A small-molecule ligand and the protein it binds are described below.
Small molecule (SMILES): CC(=O)N[C@@H]1[C@@H](O)[C@H](O)[C@@H](CO)O[C@H]1O

Binding-site contacts:
Ligand atom C2 contacts residue ASN160 of chain 1.B at 2.5 Å.
Ligand atom C3 contacts residue ASN160 of chain 1.B at 3.8 Å.
Ligand atom N2 contacts residue ASN159 of chain 1.B at 3.4 Å (h-bond).
Ligand atom O5 contacts residue ASN160 of chain 1.B at 2.3 Å (h-bond).
Ligand atom C7 contacts residue ASN160 of chain 1.B at 3.0 Å.
Ligand atom C2 contacts residue ASN159 of chain 1.B at 3.9 Å.
Ligand atom C1 contacts residue ASN160 of chain 1.B at 1.4 Å.
Ligand atom O7 contacts residue ASN160 of chain 1.B at 3.2 Å (h-bond).
Ligand atom C7 contacts residue ASN159 of chain 1.B at 4.1 Å.
Ligand atom C8 contacts residue ASN160 of chain 1.B at 3.5 Å.
Ligand atom N2 contacts residue ASN160 of chain 1.B at 3.0 Å (h-bond).
Ligand atom C4 contacts residue ASN160 of chain 1.B at 4.2 Å.
Ligand atom C8 contacts residue ASN159 of chain 1.B at 3.6 Å.
Ligand atom C5 contacts residue ASN160 of chain 1.B at 3.6 Å.

Sequence of chain 1.B:
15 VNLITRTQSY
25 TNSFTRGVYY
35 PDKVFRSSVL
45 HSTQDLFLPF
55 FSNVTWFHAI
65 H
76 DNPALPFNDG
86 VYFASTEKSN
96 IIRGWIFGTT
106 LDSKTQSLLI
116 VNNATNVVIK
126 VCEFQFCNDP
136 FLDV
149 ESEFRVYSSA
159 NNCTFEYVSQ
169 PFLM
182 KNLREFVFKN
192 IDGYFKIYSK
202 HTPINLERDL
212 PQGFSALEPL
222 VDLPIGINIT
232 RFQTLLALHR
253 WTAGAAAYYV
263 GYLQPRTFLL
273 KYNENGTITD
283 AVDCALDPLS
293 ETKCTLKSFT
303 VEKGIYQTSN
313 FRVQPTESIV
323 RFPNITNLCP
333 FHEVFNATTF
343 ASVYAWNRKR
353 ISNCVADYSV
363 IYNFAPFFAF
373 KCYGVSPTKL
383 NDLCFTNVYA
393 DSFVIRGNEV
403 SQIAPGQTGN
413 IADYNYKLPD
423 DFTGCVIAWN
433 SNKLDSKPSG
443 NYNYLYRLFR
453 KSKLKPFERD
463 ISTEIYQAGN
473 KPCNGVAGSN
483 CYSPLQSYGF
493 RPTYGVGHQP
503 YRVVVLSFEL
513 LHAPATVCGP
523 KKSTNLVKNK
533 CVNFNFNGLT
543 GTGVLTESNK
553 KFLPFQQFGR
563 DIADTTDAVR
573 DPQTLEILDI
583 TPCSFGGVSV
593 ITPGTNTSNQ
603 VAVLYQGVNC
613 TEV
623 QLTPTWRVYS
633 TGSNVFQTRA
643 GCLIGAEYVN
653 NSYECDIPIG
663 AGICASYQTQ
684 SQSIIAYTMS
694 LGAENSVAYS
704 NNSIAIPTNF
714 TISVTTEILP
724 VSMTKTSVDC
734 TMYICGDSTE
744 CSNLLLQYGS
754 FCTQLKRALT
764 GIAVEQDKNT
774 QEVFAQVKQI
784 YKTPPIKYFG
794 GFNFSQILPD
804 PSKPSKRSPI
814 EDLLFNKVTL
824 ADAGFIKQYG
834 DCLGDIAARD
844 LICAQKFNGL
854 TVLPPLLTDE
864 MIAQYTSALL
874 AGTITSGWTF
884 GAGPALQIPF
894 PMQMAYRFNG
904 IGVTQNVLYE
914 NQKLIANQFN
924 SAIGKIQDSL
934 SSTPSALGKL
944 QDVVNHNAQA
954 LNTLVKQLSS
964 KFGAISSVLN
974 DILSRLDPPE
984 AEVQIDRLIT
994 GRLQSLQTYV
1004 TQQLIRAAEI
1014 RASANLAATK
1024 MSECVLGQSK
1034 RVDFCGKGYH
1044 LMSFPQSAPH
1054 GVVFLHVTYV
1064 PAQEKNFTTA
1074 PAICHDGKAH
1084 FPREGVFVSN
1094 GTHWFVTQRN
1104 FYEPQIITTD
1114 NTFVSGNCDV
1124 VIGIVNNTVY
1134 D